Sequence of chain 1.B:
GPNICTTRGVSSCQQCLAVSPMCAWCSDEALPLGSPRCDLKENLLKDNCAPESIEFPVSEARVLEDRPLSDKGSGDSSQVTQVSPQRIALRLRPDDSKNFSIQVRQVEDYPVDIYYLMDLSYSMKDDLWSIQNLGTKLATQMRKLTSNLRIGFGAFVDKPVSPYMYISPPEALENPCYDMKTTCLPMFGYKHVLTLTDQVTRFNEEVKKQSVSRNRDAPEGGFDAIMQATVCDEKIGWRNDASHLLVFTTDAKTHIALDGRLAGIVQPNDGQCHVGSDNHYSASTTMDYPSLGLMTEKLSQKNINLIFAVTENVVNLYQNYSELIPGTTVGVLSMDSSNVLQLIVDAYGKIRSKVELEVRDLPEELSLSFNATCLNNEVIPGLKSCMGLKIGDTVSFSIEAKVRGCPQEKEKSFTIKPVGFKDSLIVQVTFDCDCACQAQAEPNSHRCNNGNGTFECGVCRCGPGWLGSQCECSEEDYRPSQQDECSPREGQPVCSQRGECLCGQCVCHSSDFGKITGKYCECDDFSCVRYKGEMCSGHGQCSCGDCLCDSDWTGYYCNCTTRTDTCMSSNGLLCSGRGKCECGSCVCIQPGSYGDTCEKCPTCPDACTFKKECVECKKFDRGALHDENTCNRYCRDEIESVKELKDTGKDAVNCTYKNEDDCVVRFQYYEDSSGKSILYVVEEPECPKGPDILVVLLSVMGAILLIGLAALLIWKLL

A protein and the small-molecule ligand that binds it are described below.
Small molecule (SMILES): CC(=O)N[C@@H]1[C@@H](O)[C@H](O)[C@@H](CO)O[C@H]1O

Binding-site contacts:
Ligand atom C3 contacts residue ASP647 of chain 1.B at 3.9 Å.
Ligand atom N2 contacts residue VAL653 of chain 1.B at 3.8 Å.
Ligand atom C2 contacts residue ASN654 of chain 1.B at 2.5 Å.
Ligand atom O7 contacts residue ASP647 of chain 1.B at 3.8 Å.
Ligand atom C7 contacts residue ASN654 of chain 1.B at 3.2 Å.
Ligand atom O7 contacts residue ASN654 of chain 1.B at 3.0 Å (h-bond).
Ligand atom O5 contacts residue ASN654 of chain 1.B at 2.4 Å (h-bond).
Ligand atom N2 contacts residue ALA652 of chain 1.B at 4.3 Å.
Ligand atom C3 contacts residue ASN654 of chain 1.B at 3.8 Å.
Ligand atom C7 contacts residue VAL653 of chain 1.B at 4.4 Å (hydrophobic).
Ligand atom O3 contacts residue ASP647 of chain 1.B at 3.8 Å.
Ligand atom C7 contacts residue GLN668 of chain 1.B at 3.6 Å.
Ligand atom C1 contacts residue ASN654 of chain 1.B at 1.4 Å.
Ligand atom C8 contacts residue ASN654 of chain 1.B at 4.0 Å.
Ligand atom C8 contacts residue GLN668 of chain 1.B at 3.4 Å.
Ligand atom N2 contacts residue ASN654 of chain 1.B at 2.9 Å (h-bond).
Ligand atom C8 contacts residue ALA652 of chain 1.B at 3.5 Å (hydrophobic).
Ligand atom C5 contacts residue ASN654 of chain 1.B at 3.7 Å.
Ligand atom C7 contacts residue ASP647 of chain 1.B at 4.2 Å.
Ligand atom O7 contacts residue GLN668 of chain 1.B at 2.9 Å (h-bond).
Ligand atom C8 contacts residue VAL653 of chain 1.B at 3.7 Å (hydrophobic).
Ligand atom C4 contacts residue ASN654 of chain 1.B at 4.2 Å.
Ligand atom O6 contacts residue LYS646 of chain 1.B at 4.2 Å.